Binding-site contacts:
Ligand atom C1 contacts residue ASN236 of chain 1.C at 1.4 Å.
Ligand atom C7 contacts residue ASN236 of chain 1.C at 3.9 Å.
Ligand atom C3 contacts residue THR238 of chain 1.C at 4.4 Å.
Ligand atom C8 contacts residue SER276 of chain 1.C at 3.8 Å.
Ligand atom C2 contacts residue THR238 of chain 1.C at 3.9 Å.
Ligand atom C5 contacts residue ASN236 of chain 1.C at 3.6 Å.
Ligand atom C1 contacts residue THR238 of chain 1.C at 3.4 Å.
Ligand atom O5 contacts residue ASN236 of chain 1.C at 2.3 Å (h-bond).
Ligand atom O7 contacts residue ASN236 of chain 1.C at 4.5 Å.
Ligand atom C4 contacts residue ASN236 of chain 1.C at 4.2 Å.
Ligand atom C3 contacts residue ASN236 of chain 1.C at 3.8 Å.
Ligand atom N2 contacts residue ASN236 of chain 1.C at 2.9 Å (h-bond).
Ligand atom N2 contacts residue THR238 of chain 1.C at 3.5 Å (h-bond).
Ligand atom C2 contacts residue ASN236 of chain 1.C at 2.4 Å.
Ligand atom C8 contacts residue THR238 of chain 1.C at 3.5 Å.
Ligand atom C7 contacts residue THR238 of chain 1.C at 4.2 Å.
Ligand atom C8 contacts residue TRP95 of chain 1.C at 3.6 Å (hydrophobic).

Sequence of chain 1.C:
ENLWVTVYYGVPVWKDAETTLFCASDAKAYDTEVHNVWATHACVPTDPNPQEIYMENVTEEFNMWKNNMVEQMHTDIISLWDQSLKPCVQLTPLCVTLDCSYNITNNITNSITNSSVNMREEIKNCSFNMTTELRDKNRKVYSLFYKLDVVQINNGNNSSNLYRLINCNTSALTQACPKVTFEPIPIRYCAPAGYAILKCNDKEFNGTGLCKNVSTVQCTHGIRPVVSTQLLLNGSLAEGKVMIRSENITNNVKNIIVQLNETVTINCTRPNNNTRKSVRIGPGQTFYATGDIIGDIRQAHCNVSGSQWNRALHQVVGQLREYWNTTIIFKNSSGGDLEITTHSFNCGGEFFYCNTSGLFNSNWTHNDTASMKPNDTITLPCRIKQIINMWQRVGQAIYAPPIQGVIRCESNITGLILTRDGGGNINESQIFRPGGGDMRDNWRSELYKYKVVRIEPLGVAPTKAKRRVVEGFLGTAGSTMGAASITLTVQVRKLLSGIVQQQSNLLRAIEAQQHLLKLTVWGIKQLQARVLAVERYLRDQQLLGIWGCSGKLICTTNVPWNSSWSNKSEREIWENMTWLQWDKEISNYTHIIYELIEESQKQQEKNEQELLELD

A small-molecule ligand and the protein it binds are described below.
Small molecule (SMILES): CC(=O)N[C@H]1[C@H](O[C@H]2[C@H](O)[C@@H](NC(C)=O)CO[C@@H]2CO)O[C@H](CO)[C@@H](O[C@@H]2O[C@H](CO)[C@@H](O)[C@H](O)[C@@H]2O)[C@@H]1O